This small molecule binds to this protein.
Small molecule (SMILES): O=C(O)c1cccc(-c2cc(C(=O)O)ncc2C(=O)O)c1

Sequence of chain 3.A:
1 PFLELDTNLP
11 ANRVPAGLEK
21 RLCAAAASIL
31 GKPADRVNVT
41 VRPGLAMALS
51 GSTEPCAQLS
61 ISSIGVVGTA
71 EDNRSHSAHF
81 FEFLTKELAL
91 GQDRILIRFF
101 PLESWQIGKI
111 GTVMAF

Binding-site contacts:
Ligand atom OAQ contacts residue LYS109 of chain 2.A at 3.2 Å (salt-bridge).
Ligand atom CAC contacts residue ILE107 of chain 2.A at 4.1 Å (hydrophobic).
Ligand atom OAQ contacts residue ARG36 of chain 2.A at 2.6 Å (salt-bridge).
Ligand atom CAN contacts residue PRO1 of chain 2.A at 3.6 Å (hydrophobic).
Ligand atom OAH contacts residue MET114 of chain 2.A at 4.0 Å.
Ligand atom CAN contacts residue ARG36 of chain 2.A at 3.3 Å.
Ligand atom OAR contacts residue LEU96 of chain 3.A at 4.1 Å.
Ligand atom CAD contacts residue ARG36 of chain 2.A at 3.9 Å.
Ligand atom OAU contacts residue SER63 of chain 2.A at 2.6 Å (h-bond).
Ligand atom CAA contacts residue LYS109 of chain 2.A at 4.3 Å.
Ligand atom CAL contacts residue PRO1 of chain 2.A at 3.6 Å (hydrophobic).
Ligand atom OAR contacts residue LYS109 of chain 2.A at 2.9 Å (salt-bridge).
Ligand atom CAF contacts residue MET114 of chain 2.A at 3.6 Å (hydrophobic).
Ligand atom CAS contacts residue SER63 of chain 2.A at 3.4 Å.
Ligand atom OAU contacts residue LYS32 of chain 2.A at 4.2 Å.
Ligand atom CAC contacts residue ARG36 of chain 2.A at 3.9 Å.
Ligand atom OAH contacts residue SER104 of chain 2.A at 3.7 Å.
Ligand atom CAB contacts residue ILE107 of chain 2.A at 3.8 Å (hydrophobic).
Ligand atom CAJ contacts residue ILE107 of chain 2.A at 4.1 Å (hydrophobic).
Ligand atom NAM contacts residue ARG36 of chain 2.A at 3.5 Å (salt-bridge).
Ligand atom CAD contacts residue ILE64 of chain 2.A at 4.1 Å (hydrophobic).
Ligand atom NAM contacts residue PHE2 of chain 2.A at 4.2 Å.
Ligand atom CAO contacts residue ARG36 of chain 2.A at 3.9 Å.
Ligand atom OAU contacts residue PRO1 of chain 2.A at 2.8 Å (h-bond).
Ligand atom CAA contacts residue ILE107 of chain 2.A at 4.2 Å (hydrophobic).
Ligand atom CAS contacts residue PRO1 of chain 2.A at 3.6 Å (hydrophobic).
Ligand atom CAB contacts residue LYS109 of chain 2.A at 4.2 Å.
Ligand atom CAS contacts residue LYS32 of chain 2.A at 4.2 Å.
Ligand atom NAM contacts residue PRO1 of chain 2.A at 2.7 Å (h-bond).
Ligand atom OAU contacts residue SER62 of chain 2.A at 4.2 Å.
Ligand atom OAT contacts residue LYS32 of chain 2.A at 3.3 Å (salt-bridge).
Ligand atom CAK contacts residue ILE64 of chain 2.A at 4.0 Å (hydrophobic).
Ligand atom CAK contacts residue ILE107 of chain 2.A at 4.0 Å (hydrophobic).
Ligand atom OAT contacts residue SER63 of chain 2.A at 3.3 Å (h-bond).
Ligand atom CAP contacts residue ARG36 of chain 2.A at 3.8 Å.
Ligand atom CAP contacts residue LYS109 of chain 2.A at 3.5 Å.
Ligand atom OAT contacts residue ILE64 of chain 2.A at 3.0 Å (h-bond).
Ligand atom CAS contacts residue ILE64 of chain 2.A at 3.6 Å (hydrophobic).
Ligand atom CAJ contacts residue ARG36 of chain 2.A at 4.1 Å.
Ligand atom OAU contacts residue ILE64 of chain 2.A at 3.8 Å.

Sequence of chain 2.A:
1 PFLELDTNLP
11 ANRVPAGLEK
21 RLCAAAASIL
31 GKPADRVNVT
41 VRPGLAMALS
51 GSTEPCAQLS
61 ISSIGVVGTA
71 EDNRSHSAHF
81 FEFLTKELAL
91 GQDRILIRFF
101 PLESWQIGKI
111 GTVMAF